Sequence of chain 1.C:
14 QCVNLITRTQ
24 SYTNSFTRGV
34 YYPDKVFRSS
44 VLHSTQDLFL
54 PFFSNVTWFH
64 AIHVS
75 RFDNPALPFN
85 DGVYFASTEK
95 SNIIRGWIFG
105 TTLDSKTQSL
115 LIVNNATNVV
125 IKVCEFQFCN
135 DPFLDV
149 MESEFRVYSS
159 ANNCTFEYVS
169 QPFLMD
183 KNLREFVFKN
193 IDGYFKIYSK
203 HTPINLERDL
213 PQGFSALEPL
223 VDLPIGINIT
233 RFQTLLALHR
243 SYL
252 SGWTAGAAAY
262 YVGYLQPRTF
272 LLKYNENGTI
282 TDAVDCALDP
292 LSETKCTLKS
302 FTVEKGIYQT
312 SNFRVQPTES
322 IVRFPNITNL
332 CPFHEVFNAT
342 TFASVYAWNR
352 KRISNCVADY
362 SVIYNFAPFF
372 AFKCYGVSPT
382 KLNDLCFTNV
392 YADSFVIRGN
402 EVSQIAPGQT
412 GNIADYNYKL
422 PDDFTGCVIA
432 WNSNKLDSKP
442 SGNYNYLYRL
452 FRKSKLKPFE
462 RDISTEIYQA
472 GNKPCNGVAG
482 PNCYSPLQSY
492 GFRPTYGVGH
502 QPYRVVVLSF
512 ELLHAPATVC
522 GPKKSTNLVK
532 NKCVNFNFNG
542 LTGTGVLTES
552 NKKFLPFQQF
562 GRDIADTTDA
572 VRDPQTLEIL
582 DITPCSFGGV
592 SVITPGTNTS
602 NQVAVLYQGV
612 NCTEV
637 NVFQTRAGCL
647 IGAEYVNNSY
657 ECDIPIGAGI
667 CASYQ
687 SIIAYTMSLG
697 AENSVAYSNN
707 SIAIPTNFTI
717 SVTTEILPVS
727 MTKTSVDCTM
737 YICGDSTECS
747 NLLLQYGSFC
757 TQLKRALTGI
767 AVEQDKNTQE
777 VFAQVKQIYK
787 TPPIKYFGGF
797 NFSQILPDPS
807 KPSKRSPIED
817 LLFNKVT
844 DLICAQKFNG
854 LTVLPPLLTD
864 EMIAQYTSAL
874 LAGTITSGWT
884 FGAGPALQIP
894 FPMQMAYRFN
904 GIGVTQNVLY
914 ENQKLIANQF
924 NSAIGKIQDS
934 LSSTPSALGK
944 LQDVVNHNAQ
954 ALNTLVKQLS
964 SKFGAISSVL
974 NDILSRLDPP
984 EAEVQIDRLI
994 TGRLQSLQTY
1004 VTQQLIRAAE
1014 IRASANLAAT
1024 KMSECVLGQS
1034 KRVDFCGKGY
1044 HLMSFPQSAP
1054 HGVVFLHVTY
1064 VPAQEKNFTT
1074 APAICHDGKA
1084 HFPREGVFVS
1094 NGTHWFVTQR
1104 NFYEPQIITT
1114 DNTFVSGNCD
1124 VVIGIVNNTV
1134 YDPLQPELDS

Binding-site contacts:
Ligand atom C5 contacts residue SER799 of chain 1.C at 3.4 Å.
Ligand atom C1 contacts residue ASN797 of chain 1.C at 1.4 Å.
Ligand atom C6 contacts residue GLN800 of chain 1.C at 3.4 Å.
Ligand atom C7 contacts residue ASN797 of chain 1.C at 3.6 Å.
Ligand atom C2 contacts residue ASN797 of chain 1.C at 2.5 Å.
Ligand atom O5 contacts residue ASN797 of chain 1.C at 2.3 Å (h-bond).
Ligand atom C6 contacts residue SER799 of chain 1.C at 3.4 Å.
Ligand atom O5 contacts residue SER799 of chain 1.C at 3.2 Å (h-bond).
Ligand atom C8 contacts residue GLN800 of chain 1.C at 4.3 Å.
Ligand atom O6 contacts residue GLN800 of chain 1.C at 3.7 Å.
Ligand atom O6 contacts residue SER799 of chain 1.C at 4.0 Å.
Ligand atom O7 contacts residue ASN797 of chain 1.C at 3.9 Å.
Ligand atom C3 contacts residue ASN797 of chain 1.C at 3.8 Å.
Ligand atom N2 contacts residue ASN797 of chain 1.C at 3.0 Å (h-bond).
Ligand atom C4 contacts residue ASN797 of chain 1.C at 4.2 Å.
Ligand atom C5 contacts residue GLN800 of chain 1.C at 4.3 Å.
Ligand atom C1 contacts residue SER799 of chain 1.C at 3.8 Å.
Ligand atom C5 contacts residue ASN797 of chain 1.C at 3.6 Å.

This protein binds this small molecule.
Small molecule (SMILES): CC(=O)N[C@H]1[C@H](O[C@H]2[C@H](O)[C@@H](NC(C)=O)CO[C@@H]2CO)O[C@H](CO)[C@@H](O)[C@@H]1O